The protein below binds the small molecule below.
Small molecule (SMILES): N#CC1(c2cccc(C(=O)Nc3cc(Oc4ccc5nc(NC(=O)C6CC6)sc5n4)ccc3F)c2Cl)CC1

Binding-site contacts:
Ligand atom C28 contacts residue GLU59 of chain 1.A at 3.5 Å.
Ligand atom N13 contacts residue CYS90 of chain 1.A at 2.7 Å (h-bond).
Ligand atom C7 contacts residue PHE153 of chain 1.A at 3.5 Å (hydrophobic).
Ligand atom F1 contacts residue ILE85 of chain 1.A at 3.0 Å.
Ligand atom N21 contacts residue PHE153 of chain 1.A at 3.5 Å.
Ligand atom CL3 contacts residue LEU63 of chain 1.A at 3.6 Å.
Ligand atom C32 contacts residue LEU63 of chain 1.A at 3.5 Å (hydrophobic).
Ligand atom C12 contacts residue TRP89 of chain 1.A at 3.6 Å (hydrophobic).
Ligand atom N24 contacts residue GLU59 of chain 1.A at 3.2 Å (salt-bridge).
Ligand atom C14 contacts residue TRP89 of chain 1.A at 3.5 Å (hydrophobic).
Ligand atom C3 contacts residue THR87 of chain 1.A at 3.5 Å.
Ligand atom F1 contacts residue THR87 of chain 1.A at 3.5 Å.
Ligand atom C18 contacts residue GLY92 of chain 1.A at 3.5 Å.
Ligand atom F1 contacts residue GLU59 of chain 1.A at 3.2 Å.
Ligand atom C37 contacts residue LEU63 of chain 1.A at 3.6 Å (hydrophobic).
Ligand atom N11 contacts residue TRP89 of chain 1.A at 3.7 Å.
Ligand atom C2 contacts residue LYS41 of chain 1.A at 3.6 Å.
Ligand atom C14 contacts residue CYS90 of chain 1.A at 3.6 Å (hydrophobic).
Ligand atom C18 contacts residue CYS90 of chain 1.A at 3.2 Å (hydrophobic).
Ligand atom C3 contacts residue ILE85 of chain 1.A at 3.6 Å (hydrophobic).
Ligand atom CL3 contacts residue GLY151 of chain 1.A at 3.3 Å.
Ligand atom N38 contacts residue LEU63 of chain 1.A at 3.4 Å.
Ligand atom C9 contacts residue GLN88 of chain 1.A at 3.4 Å.
Ligand atom F1 contacts residue LEU63 of chain 1.A at 3.5 Å.
Ligand atom C8 contacts residue ALA39 of chain 1.A at 3.4 Å (hydrophobic).
Ligand atom C17 contacts residue TRP89 of chain 1.A at 3.4 Å (hydrophobic).
Ligand atom C8 contacts residue THR87 of chain 1.A at 3.2 Å.
Ligand atom O26 contacts residue ASP152 of chain 1.A at 3.0 Å (salt-bridge).
Ligand atom N13 contacts residue TRP89 of chain 1.A at 3.4 Å.
Ligand atom C12 contacts residue CYS90 of chain 1.A at 3.5 Å (hydrophobic).
Ligand atom C3 contacts residue LYS41 of chain 1.A at 3.6 Å.
Ligand atom O6 contacts residue PHE153 of chain 1.A at 3.5 Å.
Ligand atom N13 contacts residue PHE141 of chain 1.A at 3.5 Å.
Ligand atom N38 contacts residue THR66 of chain 1.A at 3.5 Å (h-bond).
Ligand atom C2 contacts residue THR87 of chain 1.A at 3.4 Å.
Ligand atom CL3 contacts residue ASP152 of chain 1.A at 3.7 Å.
Ligand atom O26 contacts residue LEU72 of chain 1.A at 3.5 Å.
Ligand atom C9 contacts residue ALA39 of chain 1.A at 3.4 Å (hydrophobic).
Ligand atom N11 contacts residue CYS90 of chain 1.A at 3.3 Å (h-bond).
Ligand atom C25 contacts residue ASP152 of chain 1.A at 3.6 Å.

Sequence of chain 1.A:
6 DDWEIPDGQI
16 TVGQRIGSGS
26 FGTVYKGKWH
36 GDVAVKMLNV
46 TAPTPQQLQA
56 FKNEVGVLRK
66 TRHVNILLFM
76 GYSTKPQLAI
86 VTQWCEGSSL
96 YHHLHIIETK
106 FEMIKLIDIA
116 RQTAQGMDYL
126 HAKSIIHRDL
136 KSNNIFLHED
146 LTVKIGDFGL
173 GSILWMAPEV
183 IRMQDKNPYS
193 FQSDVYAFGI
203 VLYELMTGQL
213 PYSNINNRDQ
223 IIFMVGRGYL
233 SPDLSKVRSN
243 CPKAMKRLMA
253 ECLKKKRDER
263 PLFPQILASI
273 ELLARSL